Sequence of chain 1.E:
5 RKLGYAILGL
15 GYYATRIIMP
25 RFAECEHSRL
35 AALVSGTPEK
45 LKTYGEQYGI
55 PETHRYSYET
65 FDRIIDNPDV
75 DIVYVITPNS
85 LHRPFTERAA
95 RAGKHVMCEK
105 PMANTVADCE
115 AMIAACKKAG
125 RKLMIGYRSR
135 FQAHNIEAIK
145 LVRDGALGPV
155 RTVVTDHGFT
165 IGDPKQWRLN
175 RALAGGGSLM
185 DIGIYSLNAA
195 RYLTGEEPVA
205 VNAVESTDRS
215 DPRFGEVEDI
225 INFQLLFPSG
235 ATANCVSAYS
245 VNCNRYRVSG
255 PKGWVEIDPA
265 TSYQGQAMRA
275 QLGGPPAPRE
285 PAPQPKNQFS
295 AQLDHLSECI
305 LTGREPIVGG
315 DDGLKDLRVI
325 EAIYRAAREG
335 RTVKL

Binding-site contacts:
Ligand atom C6 contacts residue ALA137 of chain 1.E at 3.7 Å (hydrophobic).
Ligand atom C3 contacts residue GLN288 of chain 1.E at 4.0 Å.
Ligand atom O4 contacts residue GLN288 of chain 1.E at 2.7 Å (h-bond).
Ligand atom C4 contacts residue PRO287 of chain 1.E at 3.7 Å (hydrophobic).
Ligand atom O4 contacts residue ALA137 of chain 1.E at 4.3 Å.
Ligand atom O3 contacts residue GLN288 of chain 1.E at 3.4 Å (h-bond).
Ligand atom C6 contacts residue PRO285 of chain 1.E at 4.2 Å (hydrophobic).
Ligand atom C3 contacts residue PRO287 of chain 1.E at 4.4 Å (hydrophobic).
Ligand atom O6 contacts residue ALA137 of chain 1.E at 4.1 Å.
Ligand atom O3 contacts residue PRO287 of chain 1.E at 3.7 Å.
Ligand atom C6 contacts residue PRO287 of chain 1.E at 4.4 Å (hydrophobic).
Ligand atom O4 contacts residue PRO287 of chain 1.E at 3.5 Å.
Ligand atom C4 contacts residue GLN288 of chain 1.E at 3.8 Å.
Ligand atom O6 contacts residue HIS138 of chain 1.E at 3.4 Å.
Ligand atom O6 contacts residue PRO285 of chain 1.E at 3.9 Å.

A small-molecule ligand and the protein it binds are described below.
Small molecule (SMILES): OC[C@H]1O[C@@H](O)[C@H](O)[C@@H](O)[C@@H]1O